Binding-site contacts:
Ligand atom O5 contacts residue GLY150 of chain 1.H at 3.1 Å (h-bond).
Ligand atom C7 contacts residue ASN154 of chain 1.H at 3.8 Å.
Ligand atom C5 contacts residue ASN154 of chain 1.H at 3.8 Å.
Ligand atom C1 contacts residue GLY150 of chain 1.H at 4.2 Å.
Ligand atom N2 contacts residue ASN154 of chain 1.H at 2.8 Å (h-bond).
Ligand atom C5 contacts residue THR156 of chain 1.H at 3.1 Å.
Ligand atom C6 contacts residue SER151 of chain 1.H at 3.4 Å.
Ligand atom C4 contacts residue ASN154 of chain 1.H at 4.2 Å.
Ligand atom C1 contacts residue THR156 of chain 1.H at 3.7 Å.
Ligand atom O5 contacts residue ASN154 of chain 1.H at 2.5 Å (h-bond).
Ligand atom C5 contacts residue GLY150 of chain 1.H at 3.8 Å.
Ligand atom C3 contacts residue ASN154 of chain 1.H at 3.8 Å.
Ligand atom C6 contacts residue GLY150 of chain 1.H at 3.4 Å.
Ligand atom O6 contacts residue SER151 of chain 1.H at 3.5 Å.
Ligand atom O5 contacts residue SER151 of chain 1.H at 4.2 Å.
Ligand atom C2 contacts residue ASN154 of chain 1.H at 2.4 Å.
Ligand atom O7 contacts residue ASN154 of chain 1.H at 4.4 Å.
Ligand atom C4 contacts residue GLY150 of chain 1.H at 4.3 Å.
Ligand atom C1 contacts residue ASN154 of chain 1.H at 1.4 Å.
Ligand atom C6 contacts residue THR156 of chain 1.H at 3.1 Å.
Ligand atom O5 contacts residue THR156 of chain 1.H at 3.0 Å (h-bond).
Ligand atom O6 contacts residue THR156 of chain 1.H at 3.1 Å (h-bond).

Sequence of chain 1.H:
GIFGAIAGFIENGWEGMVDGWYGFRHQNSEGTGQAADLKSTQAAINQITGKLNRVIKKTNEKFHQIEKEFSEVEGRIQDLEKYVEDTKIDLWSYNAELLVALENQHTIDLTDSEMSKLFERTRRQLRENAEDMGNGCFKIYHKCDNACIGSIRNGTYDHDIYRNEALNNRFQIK

This protein binds this small molecule.
Small molecule (SMILES): CC(=O)N[C@@H]1[C@@H](O)[C@H](O)[C@@H](CO)O[C@H]1O